Binding-site contacts:
Ligand atom N2 contacts residue ASN303 of chain 1.A at 3.0 Å (h-bond).
Ligand atom C7 contacts residue GLY302 of chain 1.A at 4.5 Å.
Ligand atom O7 contacts residue GLY302 of chain 1.A at 3.9 Å.
Ligand atom C8 contacts residue ILE304 of chain 1.A at 3.7 Å (hydrophobic).
Ligand atom C8 contacts residue GLY302 of chain 1.A at 4.4 Å.
Ligand atom N2 contacts residue LEU105 of chain 1.A at 4.4 Å.
Ligand atom C7 contacts residue ASN303 of chain 1.A at 3.4 Å.
Ligand atom C4 contacts residue ASN303 of chain 1.A at 4.4 Å.
Ligand atom C8 contacts residue LEU105 of chain 1.A at 3.9 Å (hydrophobic).
Ligand atom C2 contacts residue ASN303 of chain 1.A at 2.6 Å.
Ligand atom C1 contacts residue ASN303 of chain 1.A at 1.5 Å.
Ligand atom O7 contacts residue ASN303 of chain 1.A at 3.7 Å.
Ligand atom C8 contacts residue ASN303 of chain 1.A at 3.8 Å.
Ligand atom C3 contacts residue ASN303 of chain 1.A at 3.9 Å.
Ligand atom O5 contacts residue ASN303 of chain 1.A at 2.5 Å (h-bond).
Ligand atom C5 contacts residue ASN303 of chain 1.A at 3.8 Å.

Sequence of chain 1.A:
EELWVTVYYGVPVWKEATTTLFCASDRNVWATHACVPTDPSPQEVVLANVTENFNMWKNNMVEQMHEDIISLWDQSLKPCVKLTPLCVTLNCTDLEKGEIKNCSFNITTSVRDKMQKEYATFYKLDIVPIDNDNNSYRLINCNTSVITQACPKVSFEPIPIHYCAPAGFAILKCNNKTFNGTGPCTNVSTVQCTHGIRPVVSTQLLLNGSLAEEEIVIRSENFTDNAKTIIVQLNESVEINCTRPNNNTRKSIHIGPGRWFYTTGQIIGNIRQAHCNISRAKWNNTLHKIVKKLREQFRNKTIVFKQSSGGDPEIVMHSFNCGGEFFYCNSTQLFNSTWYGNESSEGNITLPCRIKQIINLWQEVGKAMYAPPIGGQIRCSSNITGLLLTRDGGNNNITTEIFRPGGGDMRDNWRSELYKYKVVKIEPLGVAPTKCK

A protein and the small-molecule ligand that binds it are described below.
Small molecule (SMILES): CC(=O)N[C@@H]1[C@@H](O)[C@H](O)[C@@H](CO)O[C@H]1O